Binding-site contacts:
Ligand atom C contacts residue ARG13 of chain 1.A at 3.5 Å.
Ligand atom O contacts residue ARG13 of chain 1.A at 2.6 Å (salt-bridge).
Ligand atom CB contacts residue ARG13 of chain 1.A at 3.6 Å.
Ligand atom O2P contacts residue ARG13 of chain 1.A at 3.1 Å (salt-bridge).
Ligand atom P contacts residue SER36 of chain 1.A at 3.5 Å.
Ligand atom CB contacts residue LYS55 of chain 1.A at 3.8 Å.
Ligand atom ND2 contacts residue LYS55 of chain 1.A at 3.0 Å (salt-bridge).
Ligand atom CA contacts residue HIS53 of chain 1.A at 3.4 Å.
Ligand atom CZ contacts residue ARG13 of chain 1.A at 3.6 Å.
Ligand atom N contacts residue HIS53 of chain 1.A at 3.0 Å (h-bond).
Ligand atom O2P contacts residue ARG32 of chain 1.A at 2.7 Å (salt-bridge).
Ligand atom O1P contacts residue ARG32 of chain 1.A at 3.2 Å (salt-bridge).
Ligand atom P contacts residue ARG32 of chain 1.A at 3.7 Å.
Ligand atom O3P contacts residue SER36 of chain 1.A at 2.8 Å (h-bond).
Ligand atom ND2 contacts residue LEU66 of chain 1.A at 3.0 Å (h-bond).
Ligand atom C contacts residue HIS53 of chain 1.A at 3.7 Å.
Ligand atom OD1 contacts residue PHE54 of chain 1.A at 3.5 Å.
Ligand atom CB contacts residue LEU66 of chain 1.A at 3.8 Å (hydrophobic).
Ligand atom CB contacts residue HIS53 of chain 1.A at 3.8 Å.
Ligand atom OD1 contacts residue LYS55 of chain 1.A at 3.0 Å (salt-bridge).
Ligand atom CD1 contacts residue LYS55 of chain 1.A at 3.7 Å.
Ligand atom CE1 contacts residue SER42 of chain 1.A at 3.7 Å.
Ligand atom O1P contacts residue SER34 of chain 1.A at 2.9 Å (h-bond).
Ligand atom N contacts residue ARG13 of chain 1.A at 3.3 Å (salt-bridge).
Ligand atom CE1 contacts residue ARG13 of chain 1.A at 3.5 Å.
Ligand atom CG1 contacts residue PHE54 of chain 1.A at 3.7 Å (hydrophobic).
Ligand atom O1P contacts residue SER42 of chain 1.A at 2.7 Å (h-bond).
Ligand atom CB contacts residue PHE54 of chain 1.A at 3.6 Å (hydrophobic).
Ligand atom O contacts residue TRP67 of chain 1.A at 3.7 Å.
Ligand atom CG contacts residue LYS55 of chain 1.A at 3.8 Å.
Ligand atom CB contacts residue TRP67 of chain 1.A at 3.5 Å (hydrophobic).
Ligand atom ND2 contacts residue LEU57 of chain 1.A at 3.3 Å.
Ligand atom P contacts residue SER34 of chain 1.A at 3.6 Å.
Ligand atom O3P contacts residue SER34 of chain 1.A at 3.5 Å (h-bond).
Ligand atom CG2 contacts residue HIS53 of chain 1.A at 3.7 Å.
Ligand atom OH contacts residue SER36 of chain 1.A at 3.1 Å (h-bond).
Ligand atom CG contacts residue SER36 of chain 1.A at 3.5 Å.
Ligand atom CA contacts residue TRP67 of chain 1.A at 3.5 Å (hydrophobic).
Ligand atom CE1 contacts residue ARG13 of chain 1.A at 3.8 Å.
Ligand atom CG contacts residue LYS55 of chain 1.A at 3.7 Å.

Sequence of chain 1.A:
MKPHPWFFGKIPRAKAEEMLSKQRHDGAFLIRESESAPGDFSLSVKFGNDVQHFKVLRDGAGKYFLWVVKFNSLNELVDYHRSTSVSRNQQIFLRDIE

This protein binds this small molecule.
Small molecule (SMILES): CC(C)[C@H](NC(=O)[C@H](CC(N)=O)NC(=O)[C@@H](NC(=O)[C@H](Cc1ccc(OP(=O)(O)O)cc1)NC(=O)[C@H](Cc1ccccc1)NC(=O)[C@@H]1CCCN1C(=O)[C@@H](N)CCCCN)C(C)C)C(N)=O